Sequence of chain 5.H:
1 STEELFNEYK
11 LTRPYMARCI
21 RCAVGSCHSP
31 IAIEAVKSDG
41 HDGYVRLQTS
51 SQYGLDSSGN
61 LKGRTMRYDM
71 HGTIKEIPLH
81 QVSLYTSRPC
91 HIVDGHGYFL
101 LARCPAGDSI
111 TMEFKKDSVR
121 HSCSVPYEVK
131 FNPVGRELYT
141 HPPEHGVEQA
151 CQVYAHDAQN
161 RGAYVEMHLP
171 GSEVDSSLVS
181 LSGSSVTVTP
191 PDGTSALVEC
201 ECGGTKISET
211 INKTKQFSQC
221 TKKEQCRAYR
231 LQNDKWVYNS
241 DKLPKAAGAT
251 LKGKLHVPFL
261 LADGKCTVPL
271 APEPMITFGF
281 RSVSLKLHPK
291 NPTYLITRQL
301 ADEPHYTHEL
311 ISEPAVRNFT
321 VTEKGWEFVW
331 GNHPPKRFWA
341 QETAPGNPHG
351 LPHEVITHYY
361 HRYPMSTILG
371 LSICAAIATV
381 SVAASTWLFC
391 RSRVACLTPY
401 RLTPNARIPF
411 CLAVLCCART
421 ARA

Binding-site contacts:
Ligand atom O6 contacts residue SER284 of chain 5.H at 2.6 Å (h-bond).
Ligand atom C6 contacts residue ASN318 of chain 5.H at 3.2 Å.
Ligand atom O6 contacts residue ASN318 of chain 5.H at 2.6 Å (h-bond).
Ligand atom C6 contacts residue SER284 of chain 5.H at 3.5 Å.

The protein below binds the small molecule below.
Small molecule (SMILES): CC(=O)N[C@@H]1[C@@H](O)[C@H](O)[C@@H](CO)O[C@H]1O